Sequence of chain 1.B:
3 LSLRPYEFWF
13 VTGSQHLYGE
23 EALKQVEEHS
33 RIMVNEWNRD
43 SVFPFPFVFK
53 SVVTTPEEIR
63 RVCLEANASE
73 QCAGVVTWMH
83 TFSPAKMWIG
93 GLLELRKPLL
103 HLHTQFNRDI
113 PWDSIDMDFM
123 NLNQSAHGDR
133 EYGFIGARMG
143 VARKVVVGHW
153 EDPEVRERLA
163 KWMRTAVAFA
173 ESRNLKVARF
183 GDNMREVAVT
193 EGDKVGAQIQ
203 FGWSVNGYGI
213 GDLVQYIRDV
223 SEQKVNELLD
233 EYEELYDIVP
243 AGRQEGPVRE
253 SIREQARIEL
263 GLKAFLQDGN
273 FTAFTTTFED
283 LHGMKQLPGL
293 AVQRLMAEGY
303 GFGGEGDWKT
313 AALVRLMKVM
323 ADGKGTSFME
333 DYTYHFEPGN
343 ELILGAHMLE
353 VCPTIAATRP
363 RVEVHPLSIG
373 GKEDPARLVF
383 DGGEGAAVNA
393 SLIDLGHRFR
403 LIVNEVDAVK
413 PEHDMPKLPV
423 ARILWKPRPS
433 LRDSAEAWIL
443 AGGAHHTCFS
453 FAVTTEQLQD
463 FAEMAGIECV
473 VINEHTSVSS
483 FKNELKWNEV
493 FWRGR

Sequence of chain 1.F:
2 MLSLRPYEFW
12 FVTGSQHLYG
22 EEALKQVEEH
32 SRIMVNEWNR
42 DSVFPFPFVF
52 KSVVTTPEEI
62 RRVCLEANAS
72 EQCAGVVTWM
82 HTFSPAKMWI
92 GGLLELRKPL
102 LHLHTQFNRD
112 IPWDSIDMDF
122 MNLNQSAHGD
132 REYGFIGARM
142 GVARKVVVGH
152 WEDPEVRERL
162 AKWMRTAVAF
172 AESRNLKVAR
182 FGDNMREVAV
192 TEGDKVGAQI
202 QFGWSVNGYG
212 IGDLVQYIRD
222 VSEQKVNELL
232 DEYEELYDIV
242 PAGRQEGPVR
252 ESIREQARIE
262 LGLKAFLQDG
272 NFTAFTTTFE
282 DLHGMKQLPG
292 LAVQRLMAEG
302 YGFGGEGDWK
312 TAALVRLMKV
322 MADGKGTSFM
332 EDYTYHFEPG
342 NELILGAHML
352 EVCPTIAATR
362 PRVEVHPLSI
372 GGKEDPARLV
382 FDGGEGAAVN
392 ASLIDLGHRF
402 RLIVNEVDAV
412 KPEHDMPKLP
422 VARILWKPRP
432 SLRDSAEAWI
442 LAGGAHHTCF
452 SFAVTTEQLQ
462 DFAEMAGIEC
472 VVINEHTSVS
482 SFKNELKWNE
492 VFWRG

Binding-site contacts:
Ligand atom C4 contacts residue TYR20 of chain 1.F at 3.1 Å (hydrophobic).
Ligand atom C5 contacts residue LEU19 of chain 1.F at 3.8 Å (hydrophobic).
Ligand atom O3 contacts residue TYR20 of chain 1.F at 3.2 Å (h-bond).
Ligand atom C5 contacts residue GLU307 of chain 1.B at 3.7 Å.
Ligand atom C2 contacts residue HIS129 of chain 1.F at 3.8 Å.
Ligand atom O1 contacts residue GLU332 of chain 1.B at 3.0 Å (salt-bridge).
Ligand atom C2 contacts residue GLU307 of chain 1.B at 3.4 Å.
Ligand atom O4 contacts residue PHE84 of chain 1.F at 3.3 Å.
Ligand atom O1 contacts residue HIS448 of chain 1.B at 3.5 Å (h-bond).
Ligand atom O1 contacts residue HIS447 of chain 1.B at 3.0 Å (h-bond).
Ligand atom O2 contacts residue MET350 of chain 1.B at 3.6 Å.
Ligand atom C1 contacts residue GLU307 of chain 1.B at 3.2 Å.
Ligand atom C1 contacts residue MN1 of chain 1.K at 3.4 Å.
Ligand atom C5 contacts residue PHE280 of chain 1.B at 3.9 Å (hydrophobic).
Ligand atom O5 contacts residue TYR334 of chain 1.B at 3.8 Å.
Ligand atom C3 contacts residue TYR20 of chain 1.F at 3.6 Å (hydrophobic).
Ligand atom O4 contacts residue GLN17 of chain 1.F at 3.4 Å (h-bond).
Ligand atom O5 contacts residue MET350 of chain 1.B at 3.1 Å.
Ligand atom O4 contacts residue LEU19 of chain 1.F at 3.7 Å.
Ligand atom O2 contacts residue MN1 of chain 1.K at 2.7 Å.
Ligand atom C1 contacts residue PHE84 of chain 1.F at 3.6 Å (hydrophobic).
Ligand atom O1 contacts residue MN1 of chain 1.K at 2.4 Å.
Ligand atom O1 contacts residue PHE84 of chain 1.F at 3.9 Å.
Ligand atom C3 contacts residue HIS129 of chain 1.F at 3.5 Å.
Ligand atom O3 contacts residue PHE84 of chain 1.F at 3.3 Å.
Ligand atom O1 contacts residue GLU307 of chain 1.B at 3.1 Å (salt-bridge).
Ligand atom C5 contacts residue MET350 of chain 1.B at 3.5 Å (hydrophobic).
Ligand atom O2 contacts residue HIS349 of chain 1.B at 3.7 Å.
Ligand atom O4 contacts residue TYR20 of chain 1.F at 3.6 Å.
Ligand atom O5 contacts residue TYR20 of chain 1.F at 4.0 Å.
Ligand atom O3 contacts residue GLN126 of chain 1.F at 3.1 Å (h-bond).
Ligand atom O4 contacts residue MET186 of chain 1.B at 3.5 Å.
Ligand atom C2 contacts residue GLU332 of chain 1.B at 3.3 Å.
Ligand atom O2 contacts residue GLU307 of chain 1.B at 2.5 Å (salt-bridge).
Ligand atom C4 contacts residue LEU19 of chain 1.F at 4.0 Å (hydrophobic).
Ligand atom O2 contacts residue GLU332 of chain 1.B at 3.4 Å (salt-bridge).
Ligand atom C1 contacts residue GLU332 of chain 1.B at 3.4 Å.
Ligand atom O3 contacts residue HIS129 of chain 1.F at 2.5 Å (h-bond).
Ligand atom C2 contacts residue MN1 of chain 1.K at 3.4 Å.
Ligand atom O5 contacts residue ILE371 of chain 1.B at 3.5 Å.

This small molecule binds to this protein.
Small molecule (SMILES): OC[C@H](O)C(O)[C@@H](O)CO